Binding-site contacts:
Ligand atom C4 contacts residue PHE482 of chain 1.A at 3.4 Å (hydrophobic).
Ligand atom N7 contacts residue PHE482 of chain 1.A at 3.5 Å.
Ligand atom N9 contacts residue PHE482 of chain 1.A at 3.4 Å.
Ligand atom N3 contacts residue GLY509 of chain 1.A at 3.6 Å.
Ligand atom O2A contacts residue SER484 of chain 1.A at 3.3 Å.
Ligand atom O2' contacts residue ARG551 of chain 1.A at 3.0 Å (salt-bridge).
Ligand atom C8 contacts residue PHE482 of chain 1.A at 3.4 Å (hydrophobic).
Ligand atom C3B contacts residue ARG551 of chain 1.A at 3.6 Å.
Ligand atom PG contacts residue THR380 of chain 1.A at 3.7 Å.
Ligand atom C2' contacts residue ARG551 of chain 1.A at 3.2 Å.
Ligand atom O3' contacts residue ARG647 of chain 1.A at 3.0 Å (salt-bridge).
Ligand atom C3' contacts residue ARG647 of chain 1.A at 3.6 Å.
Ligand atom N3 contacts residue LEU553 of chain 1.A at 3.6 Å.
Ligand atom C5' contacts residue GLY599 of chain 1.A at 3.5 Å.
Ligand atom N6 contacts residue LYS508 of chain 1.A at 3.4 Å (salt-bridge).
Ligand atom O3G contacts residue LYS379 of chain 1.A at 3.5 Å (salt-bridge).
Ligand atom O2' contacts residue LEU553 of chain 1.A at 3.5 Å.
Ligand atom N6 contacts residue GLU455 of chain 1.A at 3.4 Å (salt-bridge).
Ligand atom O2B contacts residue ARG551 of chain 1.A at 3.1 Å (salt-bridge).
Ligand atom C6 contacts residue LYS508 of chain 1.A at 3.4 Å.
Ligand atom O1G contacts residue THR598 of chain 1.A at 3.2 Å.
Ligand atom O3' contacts residue ALA510 of chain 1.A at 3.6 Å.
Ligand atom C3B contacts residue THR380 of chain 1.A at 3.4 Å.
Ligand atom O1B contacts residue ASP600 of chain 1.A at 3.7 Å.
Ligand atom O1B contacts residue GLY599 of chain 1.A at 3.7 Å.
Ligand atom O4' contacts residue PHE482 of chain 1.A at 3.4 Å.
Ligand atom N9 contacts residue ARG551 of chain 1.A at 3.7 Å.
Ligand atom O1A contacts residue SER484 of chain 1.A at 3.5 Å (h-bond).
Ligand atom O4' contacts residue LYS487 of chain 1.A at 3.8 Å.
Ligand atom O1B contacts residue ARG551 of chain 1.A at 3.5 Å (salt-bridge).
Ligand atom O1G contacts residue ASP600 of chain 1.A at 3.6 Å.
Ligand atom C5 contacts residue PHE482 of chain 1.A at 3.5 Å (hydrophobic).
Ligand atom O1A contacts residue PHE482 of chain 1.A at 3.1 Å.
Ligand atom N1 contacts residue LYS508 of chain 1.A at 3.0 Å (salt-bridge).
Ligand atom C8 contacts residue ARG551 of chain 1.A at 3.1 Å.
Ligand atom O3G contacts residue THR380 of chain 1.A at 2.7 Å (h-bond).
Ligand atom O1G contacts residue GLY599 of chain 1.A at 2.7 Å (h-bond).
Ligand atom PB contacts residue ARG551 of chain 1.A at 3.6 Å.
Ligand atom C5' contacts residue LYS487 of chain 1.A at 3.7 Å.
Ligand atom O2G contacts residue LYS653 of chain 1.A at 3.7 Å.

Sequence of chain 1.A:
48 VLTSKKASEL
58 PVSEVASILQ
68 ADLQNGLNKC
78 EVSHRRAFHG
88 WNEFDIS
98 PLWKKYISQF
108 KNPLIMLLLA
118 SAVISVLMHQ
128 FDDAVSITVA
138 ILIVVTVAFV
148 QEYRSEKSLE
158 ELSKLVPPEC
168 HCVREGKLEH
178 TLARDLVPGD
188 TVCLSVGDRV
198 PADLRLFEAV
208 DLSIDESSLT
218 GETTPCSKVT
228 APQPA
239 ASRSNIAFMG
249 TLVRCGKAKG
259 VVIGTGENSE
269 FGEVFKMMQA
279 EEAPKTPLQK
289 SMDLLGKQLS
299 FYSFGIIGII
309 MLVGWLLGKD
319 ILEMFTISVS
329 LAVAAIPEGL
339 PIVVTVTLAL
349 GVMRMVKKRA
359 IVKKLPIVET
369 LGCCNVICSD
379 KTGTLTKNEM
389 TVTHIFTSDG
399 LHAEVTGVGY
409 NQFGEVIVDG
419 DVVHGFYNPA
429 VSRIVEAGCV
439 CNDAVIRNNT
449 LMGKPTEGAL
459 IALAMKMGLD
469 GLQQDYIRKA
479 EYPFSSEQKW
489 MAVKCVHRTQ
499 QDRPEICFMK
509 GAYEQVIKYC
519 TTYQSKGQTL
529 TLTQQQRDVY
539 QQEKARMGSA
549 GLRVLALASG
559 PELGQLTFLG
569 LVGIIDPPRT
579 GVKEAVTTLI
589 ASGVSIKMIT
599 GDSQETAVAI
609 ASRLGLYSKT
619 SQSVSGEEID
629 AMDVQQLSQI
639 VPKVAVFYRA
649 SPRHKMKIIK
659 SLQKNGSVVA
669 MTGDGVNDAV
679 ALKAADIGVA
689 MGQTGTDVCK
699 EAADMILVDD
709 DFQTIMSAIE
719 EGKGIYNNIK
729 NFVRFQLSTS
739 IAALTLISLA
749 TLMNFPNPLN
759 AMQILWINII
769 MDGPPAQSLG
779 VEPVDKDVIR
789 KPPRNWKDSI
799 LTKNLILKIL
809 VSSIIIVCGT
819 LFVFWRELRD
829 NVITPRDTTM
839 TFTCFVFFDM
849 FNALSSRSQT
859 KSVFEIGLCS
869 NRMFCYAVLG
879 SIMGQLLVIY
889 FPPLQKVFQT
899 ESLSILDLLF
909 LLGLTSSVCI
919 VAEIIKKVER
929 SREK

The protein below binds the small molecule below.
Small molecule (SMILES): Nc1ncnc2c1ncn2[C@@H]1O[C@H](CO[P](=O)(O)O[P](=O)(O)CP(=O)(O)O)[C@@H](O)[C@H]1O